Sequence of chain 1.C:
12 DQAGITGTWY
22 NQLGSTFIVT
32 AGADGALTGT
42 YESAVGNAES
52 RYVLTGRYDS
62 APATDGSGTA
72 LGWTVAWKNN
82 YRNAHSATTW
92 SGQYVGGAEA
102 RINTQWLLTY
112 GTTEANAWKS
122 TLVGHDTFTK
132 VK

Binding-site contacts:
Ligand atom O1 contacts residue ASN22 of chain 1.C at 3.0 Å (h-bond).
Ligand atom C3 contacts residue TRP107 of chain 1.C at 3.7 Å (hydrophobic).
Ligand atom C14 contacts residue TYR111 of chain 1.C at 3.4 Å (hydrophobic).
Ligand atom C1 contacts residue ASP127 of chain 1.C at 3.5 Å.
Ligand atom C2 contacts residue TRP119 of chain 1.A at 3.6 Å (hydrophobic).
Ligand atom C1 contacts residue ASN22 of chain 1.C at 3.7 Å.
Ligand atom C19 contacts residue LYS120 of chain 1.A at 3.8 Å.
Ligand atom C13 contacts residue SER87 of chain 1.C at 3.8 Å.
Ligand atom N2 contacts residue ASP127 of chain 1.C at 2.6 Å (salt-bridge).
Ligand atom O3 contacts residue LYS120 of chain 1.A at 3.6 Å (salt-bridge).
Ligand atom N1 contacts residue SER44 of chain 1.C at 3.0 Å (h-bond).
Ligand atom C11 contacts residue SER87 of chain 1.C at 3.8 Å.
Ligand atom O1 contacts residue TYR42 of chain 1.C at 2.7 Å (h-bond).
Ligand atom C4 contacts residue TRP107 of chain 1.C at 3.3 Å (hydrophobic).
Ligand atom S1 contacts residue THR89 of chain 1.C at 3.4 Å (h-bond).
Ligand atom C21 contacts residue LYS120 of chain 1.A at 3.4 Å.
Ligand atom C2 contacts residue VAL46 of chain 1.C at 3.7 Å (hydrophobic).
Ligand atom O1 contacts residue ASP127 of chain 1.C at 3.7 Å.
Ligand atom C1 contacts residue LEU24 of chain 1.C at 3.8 Å (hydrophobic).
Ligand atom C5 contacts residue TRP119 of chain 1.A at 3.6 Å (hydrophobic).
Ligand atom C1 contacts residue TYR42 of chain 1.C at 3.5 Å (hydrophobic).
Ligand atom C20 contacts residue LYS120 of chain 1.A at 3.4 Å.
Ligand atom O2 contacts residue ASN48 of chain 1.C at 3.1 Å (h-bond).
Ligand atom C8 contacts residue LEU109 of chain 1.C at 3.7 Å (hydrophobic).
Ligand atom C9 contacts residue TRP78 of chain 1.C at 3.9 Å (hydrophobic).
Ligand atom C6 contacts residue SER44 of chain 1.C at 3.4 Å.
Ligand atom O1 contacts residue SER26 of chain 1.C at 2.8 Å (h-bond).
Ligand atom C3 contacts residue ASP127 of chain 1.C at 3.7 Å.
Ligand atom O6 contacts residue TYR111 of chain 1.C at 3.1 Å.
Ligand atom N3 contacts residue SER87 of chain 1.C at 3.0 Å (h-bond).
Ligand atom S1 contacts residue TRP78 of chain 1.C at 3.6 Å.
Ligand atom S1 contacts residue TRP91 of chain 1.C at 3.8 Å.
Ligand atom N3 contacts residue TRP78 of chain 1.C at 3.5 Å.
Ligand atom C10 contacts residue TRP78 of chain 1.C at 3.5 Å (hydrophobic).
Ligand atom N3 contacts residue ALA85 of chain 1.C at 3.8 Å.
Ligand atom N2 contacts residue LEU24 of chain 1.C at 3.9 Å.
Ligand atom N1 contacts residue VAL46 of chain 1.C at 3.5 Å.
Ligand atom C1 contacts residue SER26 of chain 1.C at 3.7 Å.
Ligand atom C8 contacts residue TRP78 of chain 1.C at 3.6 Å (hydrophobic).
Ligand atom C18 contacts residue LYS120 of chain 1.A at 3.9 Å.

This protein binds this small molecule.
Small molecule (SMILES): CC1(C)C(=O)N2C(C)(C)C(=O)N3c4ccc(C(=O)NCCCC[C@@H]5SC[C@@H]6NC(=O)N[C@@H]65)cc4N4C(=O)C(C)(C)N(C1=O)[Co]342

Sequence of chain 1.A:
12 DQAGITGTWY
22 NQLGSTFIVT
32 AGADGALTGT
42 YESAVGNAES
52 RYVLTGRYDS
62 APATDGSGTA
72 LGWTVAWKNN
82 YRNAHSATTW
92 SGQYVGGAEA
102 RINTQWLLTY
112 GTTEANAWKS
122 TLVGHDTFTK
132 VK